Sequence of chain 2.B:
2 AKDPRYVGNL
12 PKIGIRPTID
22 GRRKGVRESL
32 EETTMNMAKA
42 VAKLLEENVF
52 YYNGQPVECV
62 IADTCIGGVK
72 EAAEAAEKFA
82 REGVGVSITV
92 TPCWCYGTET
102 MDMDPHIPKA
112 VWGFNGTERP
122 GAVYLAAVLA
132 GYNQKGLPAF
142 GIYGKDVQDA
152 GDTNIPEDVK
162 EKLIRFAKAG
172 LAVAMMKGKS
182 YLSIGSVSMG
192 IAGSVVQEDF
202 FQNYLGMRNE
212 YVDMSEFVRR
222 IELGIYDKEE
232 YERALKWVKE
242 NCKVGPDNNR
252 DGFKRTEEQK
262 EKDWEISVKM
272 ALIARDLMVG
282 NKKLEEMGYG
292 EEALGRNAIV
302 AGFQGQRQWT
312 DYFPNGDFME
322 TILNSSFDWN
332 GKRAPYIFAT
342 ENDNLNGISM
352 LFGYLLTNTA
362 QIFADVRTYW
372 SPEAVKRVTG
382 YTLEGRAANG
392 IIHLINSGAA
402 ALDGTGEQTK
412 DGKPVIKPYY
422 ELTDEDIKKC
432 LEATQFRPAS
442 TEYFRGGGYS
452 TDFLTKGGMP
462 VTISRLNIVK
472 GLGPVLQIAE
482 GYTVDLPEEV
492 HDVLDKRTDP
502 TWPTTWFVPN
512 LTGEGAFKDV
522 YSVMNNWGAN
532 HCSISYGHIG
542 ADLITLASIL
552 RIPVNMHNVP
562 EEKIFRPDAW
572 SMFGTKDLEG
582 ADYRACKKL

Sequence of chain 2.C:
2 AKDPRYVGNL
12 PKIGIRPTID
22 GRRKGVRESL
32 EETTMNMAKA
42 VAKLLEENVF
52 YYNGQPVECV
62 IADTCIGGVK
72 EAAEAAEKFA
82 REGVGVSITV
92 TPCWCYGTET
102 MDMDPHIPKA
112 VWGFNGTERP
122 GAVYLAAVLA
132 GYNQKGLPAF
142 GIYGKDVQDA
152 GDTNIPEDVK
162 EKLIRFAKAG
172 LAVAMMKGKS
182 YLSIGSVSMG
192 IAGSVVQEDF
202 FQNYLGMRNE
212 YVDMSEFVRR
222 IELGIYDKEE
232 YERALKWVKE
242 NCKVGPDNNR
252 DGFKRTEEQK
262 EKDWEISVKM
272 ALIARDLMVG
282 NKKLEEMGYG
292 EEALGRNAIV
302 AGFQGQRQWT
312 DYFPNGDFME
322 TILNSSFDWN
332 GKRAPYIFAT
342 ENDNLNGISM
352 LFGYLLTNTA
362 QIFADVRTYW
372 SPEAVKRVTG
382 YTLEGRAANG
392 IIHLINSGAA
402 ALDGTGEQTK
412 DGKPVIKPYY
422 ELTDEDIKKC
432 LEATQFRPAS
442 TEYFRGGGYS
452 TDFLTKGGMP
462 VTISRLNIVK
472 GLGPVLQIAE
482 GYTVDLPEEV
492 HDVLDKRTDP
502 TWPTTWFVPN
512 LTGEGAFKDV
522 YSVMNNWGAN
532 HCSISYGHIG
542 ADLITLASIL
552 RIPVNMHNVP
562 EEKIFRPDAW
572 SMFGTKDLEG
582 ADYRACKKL

Binding-site contacts:
Ligand atom C4 contacts residue GLN307 of chain 2.B at 4.2 Å.
Ligand atom C1 contacts residue ASN531 of chain 2.B at 3.7 Å.
Ligand atom C3 contacts residue TRP95 of chain 2.C at 3.8 Å (hydrophobic).
Ligand atom O1 contacts residue HIS532 of chain 2.B at 2.7 Å (h-bond).
Ligand atom O2 contacts residue MN1 of chain 2.H at 2.6 Å.
Ligand atom O1 contacts residue ASP366 of chain 2.B at 2.9 Å (salt-bridge).
Ligand atom C4 contacts residue SER398 of chain 2.B at 3.7 Å.
Ligand atom O1 contacts residue VAL124 of chain 2.C at 3.6 Å.
Ligand atom C1 contacts residue ASP366 of chain 2.B at 3.5 Å.
Ligand atom O4 contacts residue GLU342 of chain 2.B at 3.2 Å (salt-bridge).
Ligand atom O1 contacts residue GLU342 of chain 2.B at 3.6 Å.
Ligand atom O1 contacts residue ASN531 of chain 2.B at 2.8 Å (h-bond).
Ligand atom C5 contacts residue ARG23 of chain 2.C at 3.5 Å.
Ligand atom C6 contacts residue TYR444 of chain 2.B at 3.6 Å (hydrophobic).
Ligand atom O1 contacts residue MN1 of chain 2.H at 2.3 Å.
Ligand atom C6 contacts residue GLN307 of chain 2.B at 3.4 Å.
Ligand atom O5 contacts residue MET190 of chain 2.B at 3.4 Å.
Ligand atom O2 contacts residue ASP366 of chain 2.B at 2.8 Å (salt-bridge).
Ligand atom C2 contacts residue MN1 of chain 2.H at 2.8 Å.
Ligand atom C1 contacts residue MN1 of chain 2.H at 3.0 Å.
Ligand atom O2 contacts residue SER398 of chain 2.B at 3.5 Å.
Ligand atom C1 contacts residue GLU342 of chain 2.B at 3.9 Å.
Ligand atom O5 contacts residue ARG23 of chain 2.C at 2.8 Å (salt-bridge).
Ligand atom C6 contacts residue ARG23 of chain 2.C at 3.7 Å.
Ligand atom O3 contacts residue TRP95 of chain 2.C at 3.1 Å.
Ligand atom O4 contacts residue SER398 of chain 2.B at 3.0 Å (h-bond).
Ligand atom C1 contacts residue HIS532 of chain 2.B at 4.0 Å.
Ligand atom O4 contacts residue GLN307 of chain 2.B at 2.9 Å (h-bond).
Ligand atom C2 contacts residue ASP366 of chain 2.B at 3.7 Å.
Ligand atom C1 contacts residue VAL124 of chain 2.C at 3.7 Å (hydrophobic).
Ligand atom O3 contacts residue PRO121 of chain 2.C at 3.7 Å.
Ligand atom C2 contacts residue GLU342 of chain 2.B at 3.5 Å.
Ligand atom O5 contacts residue TRP95 of chain 2.C at 3.2 Å.
Ligand atom C5 contacts residue TRP95 of chain 2.C at 3.8 Å (hydrophobic).
Ligand atom O4 contacts residue MET190 of chain 2.B at 4.1 Å.
Ligand atom C5 contacts residue GLN307 of chain 2.B at 3.6 Å.
Ligand atom C1 contacts residue TRP95 of chain 2.C at 3.6 Å (hydrophobic).
Ligand atom C2 contacts residue SER398 of chain 2.B at 4.2 Å.
Ligand atom O5 contacts residue GLN307 of chain 2.B at 2.9 Å (h-bond).
Ligand atom C6 contacts residue PHE445 of chain 2.B at 4.0 Å (hydrophobic).

This small molecule binds to this protein.
Small molecule (SMILES): C[C@H](O)[C@@H](O)[C@@H](O)[C@H](O)CO